Sequence of chain 14.A:
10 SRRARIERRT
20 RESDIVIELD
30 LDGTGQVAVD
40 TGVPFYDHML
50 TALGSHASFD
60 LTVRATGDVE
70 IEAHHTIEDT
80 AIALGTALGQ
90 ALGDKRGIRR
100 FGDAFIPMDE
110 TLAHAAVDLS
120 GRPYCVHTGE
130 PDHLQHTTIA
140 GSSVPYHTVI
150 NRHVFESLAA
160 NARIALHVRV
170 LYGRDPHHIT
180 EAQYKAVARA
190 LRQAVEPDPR

Binding-site contacts:
Ligand atom N10 contacts residue GLU77 of chain 9.A at 3.7 Å.
Ligand atom N7 contacts residue HIS74 of chain 9.A at 3.1 Å (h-bond).
Ligand atom N5 contacts residue HIS74 of chain 9.A at 3.4 Å (h-bond).
Ligand atom N9 contacts residue MET107 of chain 17.A at 3.5 Å.
Ligand atom C4 contacts residue GLU180 of chain 17.A at 3.5 Å.
Ligand atom N9 contacts residue MN1 of chain 9.B at 2.4 Å.
Ligand atom C11 contacts residue ACT1 of chain 9.G at 3.9 Å.
Ligand atom N9 contacts residue GLU77 of chain 9.A at 3.1 Å (salt-bridge).
Ligand atom N9 contacts residue HIS177 of chain 17.A at 3.4 Å (h-bond).
Ligand atom N10 contacts residue MET107 of chain 17.A at 3.2 Å.
Ligand atom C3 contacts residue HIS74 of chain 9.A at 3.5 Å.
Ligand atom C11 contacts residue ARG121 of chain 14.A at 3.1 Å.
Ligand atom C8 contacts residue HIS176 of chain 17.A at 3.5 Å.
Ligand atom C11 contacts residue MET107 of chain 17.A at 3.7 Å (hydrophobic).
Ligand atom C8 contacts residue HIS177 of chain 17.A at 3.8 Å.
Ligand atom N7 contacts residue HIS176 of chain 17.A at 3.0 Å (h-bond).
Ligand atom N7 contacts residue GLU180 of chain 17.A at 3.2 Å (salt-bridge).
Ligand atom C8 contacts residue MET107 of chain 17.A at 3.6 Å (hydrophobic).
Ligand atom C6 contacts residue HIS74 of chain 9.A at 3.8 Å.
Ligand atom C11 contacts residue GLU77 of chain 9.A at 3.8 Å.
Ligand atom N10 contacts residue MN1 of chain 9.B at 3.5 Å.
Ligand atom C6 contacts residue MN1 of chain 17.C at 3.0 Å.
Ligand atom N5 contacts residue MN1 of chain 17.C at 2.3 Å.
Ligand atom N9 contacts residue HIS73 of chain 9.A at 3.1 Å (h-bond).
Ligand atom C8 contacts residue MN1 of chain 9.B at 3.3 Å.
Ligand atom C6 contacts residue MET107 of chain 17.A at 3.3 Å (hydrophobic).
Ligand atom C6 contacts residue GLU180 of chain 17.A at 3.8 Å.
Ligand atom C4 contacts residue MN1 of chain 17.C at 3.2 Å.
Ligand atom N5 contacts residue HIS47 of chain 17.A at 3.2 Å (h-bond).
Ligand atom N7 contacts residue MN1 of chain 17.C at 2.2 Å.
Ligand atom C8 contacts residue HIS73 of chain 9.A at 3.1 Å.
Ligand atom C8 contacts residue MN1 of chain 17.C at 3.4 Å.
Ligand atom C3 contacts residue GLU21 of chain 9.A at 3.7 Å.
Ligand atom C11 contacts residue MN1 of chain 9.B at 3.9 Å.
Ligand atom C4 contacts residue MET107 of chain 17.A at 3.9 Å (hydrophobic).
Ligand atom N5 contacts residue GLU180 of chain 17.A at 2.8 Å (salt-bridge).
Ligand atom C8 contacts residue HIS74 of chain 9.A at 3.8 Å.
Ligand atom N7 contacts residue MET107 of chain 17.A at 3.6 Å.
Ligand atom C3 contacts residue ACT1 of chain 9.G at 3.9 Å.
Ligand atom C1 contacts residue GLU21 of chain 9.A at 4.0 Å.

Sequence of chain 17.A:
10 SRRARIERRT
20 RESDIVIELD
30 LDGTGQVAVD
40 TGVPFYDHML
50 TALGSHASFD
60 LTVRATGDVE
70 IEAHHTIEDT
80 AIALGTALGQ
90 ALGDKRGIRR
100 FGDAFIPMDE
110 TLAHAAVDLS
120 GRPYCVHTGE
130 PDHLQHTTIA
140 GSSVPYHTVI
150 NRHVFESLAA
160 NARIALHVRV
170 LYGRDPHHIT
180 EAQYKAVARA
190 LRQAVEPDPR

The small molecule below binds the protein below.
Small molecule (SMILES): CC(C)[C@H](N)c1ncnn1C

Sequence of chain 9.A:
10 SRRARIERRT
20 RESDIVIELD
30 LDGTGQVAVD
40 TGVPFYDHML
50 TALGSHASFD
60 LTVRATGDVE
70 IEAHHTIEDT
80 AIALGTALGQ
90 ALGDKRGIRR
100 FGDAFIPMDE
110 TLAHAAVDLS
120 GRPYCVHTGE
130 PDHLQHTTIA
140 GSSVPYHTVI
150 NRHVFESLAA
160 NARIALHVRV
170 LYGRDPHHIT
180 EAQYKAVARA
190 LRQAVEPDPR